Binding-site contacts:
Ligand atom NBA contacts residue ARG145 of chain 1.D at 3.0 Å (salt-bridge).
Ligand atom CL5 contacts residue ALA45 of chain 1.D at 3.6 Å.
Ligand atom C5 contacts residue ALA45 of chain 1.D at 3.6 Å (hydrophobic).
Ligand atom OAE contacts residue LEU20 of chain 1.D at 3.7 Å.
Ligand atom NBB contacts residue LEU97 of chain 1.D at 2.8 Å (h-bond).
Ligand atom CBH contacts residue ARG145 of chain 1.D at 3.6 Å.
Ligand atom CAT contacts residue ASP104 of chain 1.D at 3.3 Å.
Ligand atom CBL contacts residue LEU20 of chain 1.D at 3.7 Å (hydrophobic).
Ligand atom CAH contacts residue ALA158 of chain 1.D at 3.7 Å (hydrophobic).
Ligand atom CAA contacts residue PRO98 of chain 1.D at 3.2 Å (hydrophobic).
Ligand atom CAP contacts residue ARG145 of chain 1.D at 3.2 Å.
Ligand atom CAH contacts residue LEU148 of chain 1.D at 3.8 Å (hydrophobic).
Ligand atom CAP contacts residue CYS101 of chain 1.D at 1.8 Å (hydrophobic).
Ligand atom NAZ contacts residue VAL28 of chain 1.D at 3.4 Å.
Ligand atom CAP contacts residue ARG103 of chain 1.D at 3.5 Å.
Ligand atom CAQ contacts residue CYS101 of chain 1.D at 2.8 Å (hydrophobic).
Ligand atom CAL contacts residue LEU148 of chain 1.D at 3.7 Å (hydrophobic).
Ligand atom CBL contacts residue GLY100 of chain 1.D at 3.7 Å.
Ligand atom CAJ contacts residue LEU148 of chain 1.D at 3.8 Å (hydrophobic).
Ligand atom OBC contacts residue LEU97 of chain 1.D at 3.5 Å (h-bond).
Ligand atom CBK contacts residue LEU97 of chain 1.D at 3.7 Å (hydrophobic).
Ligand atom C6 contacts residue ALA45 of chain 1.D at 3.7 Å (hydrophobic).
Ligand atom CAU contacts residue LEU20 of chain 1.D at 3.3 Å (hydrophobic).
Ligand atom C6 contacts residue LEU148 of chain 1.D at 3.6 Å (hydrophobic).
Ligand atom C4 contacts residue LEU148 of chain 1.D at 3.7 Å (hydrophobic).
Ligand atom CAA contacts residue LEU97 of chain 1.D at 3.7 Å (hydrophobic).
Ligand atom C6 contacts residue LEU97 of chain 1.D at 3.5 Å (hydrophobic).
Ligand atom CAV contacts residue VAL28 of chain 1.D at 3.8 Å (hydrophobic).
Ligand atom CAJ contacts residue ARG145 of chain 1.D at 3.2 Å.
Ligand atom CL5 contacts residue MET94 of chain 1.D at 3.6 Å.
Ligand atom OBC contacts residue TYR96 of chain 1.D at 3.4 Å.
Ligand atom C6 contacts residue GLU95 of chain 1.D at 3.2 Å.
Ligand atom C2 contacts residue LEU97 of chain 1.D at 3.5 Å (hydrophobic).
Ligand atom C5 contacts residue LEU148 of chain 1.D at 3.5 Å (hydrophobic).
Ligand atom N1 contacts residue LEU97 of chain 1.D at 3.0 Å (h-bond).
Ligand atom CAA contacts residue TYR96 of chain 1.D at 3.6 Å (hydrophobic).
Ligand atom CBE contacts residue CYS101 of chain 1.D at 3.6 Å (hydrophobic).
Ligand atom NBA contacts residue CYS101 of chain 1.D at 3.5 Å.
Ligand atom CAQ contacts residue ARG103 of chain 1.D at 3.6 Å.
Ligand atom OBC contacts residue LEU20 of chain 1.D at 3.4 Å.

Sequence of chain 1.D:
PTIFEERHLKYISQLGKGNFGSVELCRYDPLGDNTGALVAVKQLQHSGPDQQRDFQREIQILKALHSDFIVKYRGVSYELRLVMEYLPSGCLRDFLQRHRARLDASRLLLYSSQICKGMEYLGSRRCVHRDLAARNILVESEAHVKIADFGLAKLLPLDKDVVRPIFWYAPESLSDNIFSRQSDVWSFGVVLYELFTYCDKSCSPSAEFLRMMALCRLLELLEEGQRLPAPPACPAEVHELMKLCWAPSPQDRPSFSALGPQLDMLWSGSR

A protein and the small-molecule ligand that binds it are described below.
Small molecule (SMILES): C=CC(=O)Nc1cccc(CNc2nc(Nc3ccc(N4CCN(C)CC4)cc3OC)ncc2Cl)c1